Binding-site contacts:
Ligand atom C3 contacts residue ASN165 of chain 1.C at 3.7 Å.
Ligand atom N2 contacts residue GLY130 of chain 1.C at 4.0 Å.
Ligand atom C7 contacts residue GLN161 of chain 1.C at 3.7 Å.
Ligand atom O6 contacts residue THR131 of chain 1.C at 4.2 Å.
Ligand atom C8 contacts residue GLY130 of chain 1.C at 3.7 Å.
Ligand atom O7 contacts residue THR131 of chain 1.C at 4.2 Å.
Ligand atom C3 contacts residue GLY130 of chain 1.C at 3.7 Å.
Ligand atom N2 contacts residue GLN161 of chain 1.C at 2.9 Å (h-bond).
Ligand atom C3 contacts residue THR131 of chain 1.C at 3.8 Å.
Ligand atom C6 contacts residue GLY130 of chain 1.C at 4.3 Å.
Ligand atom O7 contacts residue GLY130 of chain 1.C at 3.1 Å.
Ligand atom N2 contacts residue ASN165 of chain 1.C at 2.8 Å (h-bond).
Ligand atom C8 contacts residue TRP129 of chain 1.C at 3.5 Å (hydrophobic).
Ligand atom C5 contacts residue GLY130 of chain 1.C at 3.7 Å.
Ligand atom O7 contacts residue ASP166 of chain 1.C at 4.3 Å.
Ligand atom O4 contacts residue GLY130 of chain 1.C at 3.5 Å.
Ligand atom C2 contacts residue GLN161 of chain 1.C at 3.8 Å.
Ligand atom C1 contacts residue ASN165 of chain 1.C at 1.4 Å.
Ligand atom O7 contacts residue TRP129 of chain 1.C at 4.4 Å.
Ligand atom O5 contacts residue THR131 of chain 1.C at 4.3 Å.
Ligand atom C2 contacts residue GLY130 of chain 1.C at 4.5 Å.
Ligand atom C4 contacts residue ASN165 of chain 1.C at 4.2 Å.
Ligand atom C2 contacts residue ASN165 of chain 1.C at 2.4 Å.
Ligand atom O3 contacts residue THR131 of chain 1.C at 3.5 Å.
Ligand atom C5 contacts residue ASN165 of chain 1.C at 3.7 Å.
Ligand atom O6 contacts residue GLY130 of chain 1.C at 4.2 Å.
Ligand atom O3 contacts residue GLN161 of chain 1.C at 3.7 Å.
Ligand atom O7 contacts residue ASN165 of chain 1.C at 2.8 Å (h-bond).
Ligand atom C1 contacts residue GLY130 of chain 1.C at 4.2 Å.
Ligand atom O4 contacts residue THR131 of chain 1.C at 4.0 Å.
Ligand atom C8 contacts residue ASN165 of chain 1.C at 4.2 Å.
Ligand atom O5 contacts residue ASN165 of chain 1.C at 2.4 Å (h-bond).
Ligand atom C8 contacts residue GLN161 of chain 1.C at 3.6 Å.
Ligand atom C4 contacts residue GLY130 of chain 1.C at 3.9 Å.
Ligand atom C3 contacts residue GLN161 of chain 1.C at 3.7 Å.
Ligand atom C7 contacts residue ASN165 of chain 1.C at 3.0 Å.
Ligand atom C7 contacts residue GLY130 of chain 1.C at 3.4 Å.

The small molecule below binds the protein below.
Small molecule (SMILES): CC(=O)N[C@H]1[C@H](O[C@H]2[C@H](O)[C@@H](NC(C)=O)CO[C@@H]2CO)O[C@H](CO)[C@@H](O)[C@@H]1O

Sequence of chain 1.C:
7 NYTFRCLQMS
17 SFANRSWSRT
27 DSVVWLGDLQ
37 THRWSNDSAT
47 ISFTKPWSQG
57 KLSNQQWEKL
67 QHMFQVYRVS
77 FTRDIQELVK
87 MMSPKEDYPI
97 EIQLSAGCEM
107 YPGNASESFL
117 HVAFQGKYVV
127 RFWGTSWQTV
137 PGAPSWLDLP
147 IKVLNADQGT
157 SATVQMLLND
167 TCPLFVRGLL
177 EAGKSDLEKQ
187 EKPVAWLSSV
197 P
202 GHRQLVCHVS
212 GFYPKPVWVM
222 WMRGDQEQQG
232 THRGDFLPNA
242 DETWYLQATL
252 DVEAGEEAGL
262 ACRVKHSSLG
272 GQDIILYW